Sequence of chain 1.D:
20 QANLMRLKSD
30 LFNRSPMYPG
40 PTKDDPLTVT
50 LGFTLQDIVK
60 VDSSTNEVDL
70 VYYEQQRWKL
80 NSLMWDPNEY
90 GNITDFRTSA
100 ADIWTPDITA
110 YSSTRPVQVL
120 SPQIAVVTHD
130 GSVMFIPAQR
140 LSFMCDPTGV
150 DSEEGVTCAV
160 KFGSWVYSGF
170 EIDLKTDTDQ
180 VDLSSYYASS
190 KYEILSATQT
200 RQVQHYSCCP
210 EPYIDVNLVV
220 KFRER

Binding-site contacts:
Ligand atom C11 contacts residue TRP164 of chain 1.C at 3.7 Å (hydrophobic).
Ligand atom C1 contacts residue ARG96 of chain 1.D at 3.5 Å.
Ligand atom O contacts residue MET133 of chain 1.D at 3.4 Å.
Ligand atom C1 contacts residue GLU210 of chain 1.C at 3.8 Å.
Ligand atom C5 contacts residue MET133 of chain 1.D at 3.8 Å (hydrophobic).
Ligand atom C8 contacts residue TRP164 of chain 1.C at 3.3 Å (hydrophobic).
Ligand atom C12 contacts residue TRP164 of chain 1.C at 3.8 Å (hydrophobic).
Ligand atom C1 contacts residue TYR212 of chain 1.C at 3.5 Å (hydrophobic).
Ligand atom C1 contacts residue CYS208 of chain 1.C at 3.8 Å (hydrophobic).
Ligand atom C3 contacts residue MET133 of chain 1.D at 3.5 Å (hydrophobic).
Ligand atom C2 contacts residue TYR212 of chain 1.C at 3.5 Å (hydrophobic).
Ligand atom C contacts residue ARG96 of chain 1.D at 3.8 Å.
Ligand atom C4 contacts residue MET133 of chain 1.D at 3.8 Å (hydrophobic).
Ligand atom C13 contacts residue TYR205 of chain 1.C at 3.8 Å (hydrophobic).
Ligand atom C14 contacts residue TYR205 of chain 1.C at 3.5 Å (hydrophobic).
Ligand atom C11 contacts residue CYS207 of chain 1.C at 3.8 Å (hydrophobic).
Ligand atom N2 contacts residue VAL165 of chain 1.C at 3.7 Å.
Ligand atom C7 contacts residue CYS208 of chain 1.C at 3.7 Å (hydrophobic).
Ligand atom C15 contacts residue TYR72 of chain 1.D at 3.8 Å (hydrophobic).
Ligand atom N3 contacts residue TRP164 of chain 1.C at 2.9 Å (h-bond).
Ligand atom N3 contacts residue TYR110 of chain 1.C at 3.1 Å (h-bond).
Ligand atom C15 contacts residue TRP164 of chain 1.C at 3.8 Å (hydrophobic).
Ligand atom C16 contacts residue TRP164 of chain 1.C at 3.6 Å (hydrophobic).
Ligand atom O contacts residue VAL125 of chain 1.D at 3.4 Å.
Ligand atom C7 contacts residue TYR212 of chain 1.C at 3.2 Å (hydrophobic).
Ligand atom C9 contacts residue TRP164 of chain 1.C at 3.4 Å (hydrophobic).
Ligand atom C12 contacts residue TYR212 of chain 1.C at 3.6 Å (hydrophobic).
Ligand atom C5 contacts residue VAL125 of chain 1.D at 3.5 Å (hydrophobic).
Ligand atom C3 contacts residue VAL125 of chain 1.D at 3.7 Å (hydrophobic).
Ligand atom C8 contacts residue ILE135 of chain 1.D at 3.8 Å (hydrophobic).
Ligand atom N1 contacts residue EDO1 of chain 1.FA at 3.4 Å (h-bond).
Ligand atom N2 contacts residue ILE135 of chain 1.D at 3.8 Å.
Ligand atom C6 contacts residue TYR212 of chain 1.C at 3.5 Å (hydrophobic).
Ligand atom C2 contacts residue CYS208 of chain 1.C at 3.7 Å (hydrophobic).
Ligand atom C12 contacts residue CYS207 of chain 1.C at 3.8 Å (hydrophobic).
Ligand atom C9 contacts residue ILE135 of chain 1.D at 3.7 Å (hydrophobic).
Ligand atom F contacts residue VAL125 of chain 1.D at 3.2 Å.
Ligand atom C13 contacts residue TYR110 of chain 1.C at 3.4 Å (hydrophobic).
Ligand atom N contacts residue TYR212 of chain 1.C at 2.7 Å (h-bond).
Ligand atom N contacts residue CYS208 of chain 1.C at 3.5 Å (h-bond).

Sequence of chain 1.C:
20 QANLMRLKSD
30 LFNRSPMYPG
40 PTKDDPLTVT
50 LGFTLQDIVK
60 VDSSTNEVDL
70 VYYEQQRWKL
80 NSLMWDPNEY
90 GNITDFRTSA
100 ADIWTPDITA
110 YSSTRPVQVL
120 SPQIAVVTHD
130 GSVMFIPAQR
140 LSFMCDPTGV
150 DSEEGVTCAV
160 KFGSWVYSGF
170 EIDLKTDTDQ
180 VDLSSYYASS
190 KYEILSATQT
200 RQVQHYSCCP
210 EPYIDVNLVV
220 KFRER

This small molecule binds to this protein.
Small molecule (SMILES): NC(=O)c1ccnc(-c2cc([C@H]3C[C@@H]4CC[C@H]3N4)cnc2F)c1